Binding-site contacts:
Ligand atom N2 contacts residue ASN771 of chain 1.C at 2.9 Å (h-bond).
Ligand atom O7 contacts residue TRP768 of chain 1.C at 4.5 Å.
Ligand atom C1 contacts residue ASN771 of chain 1.C at 1.4 Å.
Ligand atom C2 contacts residue ASN771 of chain 1.C at 2.5 Å.
Ligand atom C7 contacts residue ASN771 of chain 1.C at 3.2 Å.
Ligand atom C3 contacts residue ASN771 of chain 1.C at 3.8 Å.
Ligand atom C4 contacts residue ASN771 of chain 1.C at 4.2 Å.
Ligand atom O7 contacts residue ASN771 of chain 1.C at 2.8 Å (h-bond).
Ligand atom C7 contacts residue MET470 of chain 1.C at 4.5 Å (hydrophobic).
Ligand atom C7 contacts residue PRO767 of chain 1.C at 3.3 Å (hydrophobic).
Ligand atom O7 contacts residue PRO767 of chain 1.C at 3.0 Å (h-bond).
Ligand atom O7 contacts residue MET470 of chain 1.C at 3.8 Å.
Ligand atom O5 contacts residue ASN771 of chain 1.C at 2.4 Å (h-bond).
Ligand atom C8 contacts residue PRO767 of chain 1.C at 3.5 Å (hydrophobic).
Ligand atom C5 contacts residue ASN771 of chain 1.C at 3.7 Å.
Ligand atom C8 contacts residue MET394 of chain 1.C at 3.8 Å (hydrophobic).
Ligand atom N2 contacts residue PRO767 of chain 1.C at 4.2 Å.

This protein binds this small molecule.
Small molecule (SMILES): CC(=O)N[C@@H]1[C@@H](O)[C@H](O)[C@@H](CO)O[C@H]1O

Sequence of chain 1.C:
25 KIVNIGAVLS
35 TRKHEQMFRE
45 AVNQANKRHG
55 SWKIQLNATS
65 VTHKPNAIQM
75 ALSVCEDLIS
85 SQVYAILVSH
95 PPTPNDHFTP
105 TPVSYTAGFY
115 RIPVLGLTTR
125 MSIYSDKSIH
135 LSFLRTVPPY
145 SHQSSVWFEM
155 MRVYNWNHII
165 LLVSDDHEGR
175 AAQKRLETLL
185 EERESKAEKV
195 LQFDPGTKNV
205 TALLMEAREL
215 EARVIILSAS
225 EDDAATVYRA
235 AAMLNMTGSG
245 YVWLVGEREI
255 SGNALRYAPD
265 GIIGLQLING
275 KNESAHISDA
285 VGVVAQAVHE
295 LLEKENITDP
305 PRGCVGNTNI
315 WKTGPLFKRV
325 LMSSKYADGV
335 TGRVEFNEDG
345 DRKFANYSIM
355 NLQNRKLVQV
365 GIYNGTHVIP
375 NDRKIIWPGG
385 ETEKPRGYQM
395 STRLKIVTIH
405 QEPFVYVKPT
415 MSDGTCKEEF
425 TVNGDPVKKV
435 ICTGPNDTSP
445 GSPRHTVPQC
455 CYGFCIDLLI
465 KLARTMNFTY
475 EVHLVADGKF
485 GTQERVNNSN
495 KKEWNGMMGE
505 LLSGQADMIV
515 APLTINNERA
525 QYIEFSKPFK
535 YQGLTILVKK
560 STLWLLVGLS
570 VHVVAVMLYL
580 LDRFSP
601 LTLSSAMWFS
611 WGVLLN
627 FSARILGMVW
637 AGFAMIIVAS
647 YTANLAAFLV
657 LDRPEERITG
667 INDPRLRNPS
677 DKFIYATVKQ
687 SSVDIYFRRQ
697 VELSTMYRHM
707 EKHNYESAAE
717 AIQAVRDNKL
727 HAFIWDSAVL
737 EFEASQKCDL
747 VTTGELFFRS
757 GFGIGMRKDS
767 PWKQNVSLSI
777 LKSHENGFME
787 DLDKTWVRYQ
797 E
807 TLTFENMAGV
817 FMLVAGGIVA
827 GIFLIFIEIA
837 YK